Binding-site contacts:
Ligand atom C2 contacts residue ASN62 of chain 1.A at 2.5 Å.
Ligand atom C1 contacts residue ASN62 of chain 1.A at 1.4 Å.
Ligand atom C7 contacts residue ARG61 of chain 1.A at 4.5 Å.
Ligand atom C8 contacts residue ARG61 of chain 1.A at 4.4 Å.
Ligand atom C3 contacts residue ASN62 of chain 1.A at 3.8 Å.
Ligand atom N2 contacts residue ASN62 of chain 1.A at 3.3 Å (h-bond).
Ligand atom C5 contacts residue ASN62 of chain 1.A at 3.5 Å.
Ligand atom O5 contacts residue ASN62 of chain 1.A at 2.3 Å (h-bond).
Ligand atom O5 contacts residue PHE93 of chain 1.A at 3.9 Å.
Ligand atom O7 contacts residue ASN62 of chain 1.A at 3.5 Å (h-bond).
Ligand atom O6 contacts residue PHE93 of chain 1.A at 3.9 Å.
Ligand atom C7 contacts residue ASN62 of chain 1.A at 3.7 Å.
Ligand atom C4 contacts residue ASN62 of chain 1.A at 4.2 Å.
Ligand atom O7 contacts residue ARG61 of chain 1.A at 3.7 Å.

This small molecule binds to this protein.
Small molecule (SMILES): CC(=O)N[C@H]1[C@H](O[C@H]2[C@H](O)[C@@H](NC(C)=O)CO[C@@H]2CO)O[C@H](CO)[C@@H](O)[C@@H]1O

Sequence of chain 1.A:
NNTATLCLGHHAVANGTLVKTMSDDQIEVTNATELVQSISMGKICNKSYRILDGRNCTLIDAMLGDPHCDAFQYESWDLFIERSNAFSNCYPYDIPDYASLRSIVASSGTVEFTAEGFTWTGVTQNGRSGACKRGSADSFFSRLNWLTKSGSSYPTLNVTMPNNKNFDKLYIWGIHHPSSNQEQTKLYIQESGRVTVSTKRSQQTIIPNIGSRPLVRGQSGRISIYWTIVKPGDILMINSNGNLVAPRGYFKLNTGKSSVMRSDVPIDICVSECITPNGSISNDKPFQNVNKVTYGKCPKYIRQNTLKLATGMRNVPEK